The small molecule below binds the protein below.
Small molecule (SMILES): OC[C@H]1O[C@H](O)[C@H](O)[C@@H](O)[C@@H]1O

Binding-site contacts:
Ligand atom O3 contacts residue PHE244 of chain 1.A at 4.5 Å.
Ligand atom C2 contacts residue PHE24 of chain 1.A at 3.8 Å (hydrophobic).
Ligand atom O6 contacts residue PHE24 of chain 1.A at 3.7 Å.
Ligand atom C4 contacts residue ASP225 of chain 1.A at 3.4 Å.
Ligand atom O4 contacts residue GLN242 of chain 1.A at 3.2 Å (h-bond).
Ligand atom C5 contacts residue THR196 of chain 1.A at 4.4 Å.
Ligand atom O4 contacts residue THR196 of chain 1.A at 4.1 Å.
Ligand atom C3 contacts residue GLN242 of chain 1.A at 4.0 Å.
Ligand atom C6 contacts residue ALA197 of chain 1.A at 3.7 Å (hydrophobic).
Ligand atom O4 contacts residue ARG145 of chain 1.A at 2.9 Å (salt-bridge).
Ligand atom C4 contacts residue GLN242 of chain 1.A at 3.9 Å.
Ligand atom O3 contacts residue ARG145 of chain 1.A at 3.5 Å (salt-bridge).
Ligand atom O2 contacts residue PHE24 of chain 1.A at 4.4 Å.
Ligand atom O5 contacts residue HIS170 of chain 1.A at 3.9 Å.
Ligand atom C2 contacts residue THR96 of chain 1.A at 3.6 Å.
Ligand atom O2 contacts residue THR96 of chain 1.A at 2.8 Å (h-bond).
Ligand atom O4 contacts residue ILE224 of chain 1.A at 3.9 Å.
Ligand atom C5 contacts residue ARG145 of chain 1.A at 3.8 Å.
Ligand atom O3 contacts residue GLU110 of chain 1.A at 4.3 Å.
Ligand atom C3 contacts residue ARG145 of chain 1.A at 3.4 Å.
Ligand atom C6 contacts residue THR196 of chain 1.A at 3.7 Å.
Ligand atom C6 contacts residue THR22 of chain 1.A at 3.7 Å.
Ligand atom C6 contacts residue ASP225 of chain 1.A at 3.3 Å.
Ligand atom C1 contacts residue PHE24 of chain 1.A at 3.4 Å (hydrophobic).
Ligand atom O6 contacts residue ASP225 of chain 1.A at 2.6 Å (salt-bridge).
Ligand atom C4 contacts residue ARG145 of chain 1.A at 3.7 Å.
Ligand atom O3 contacts residue GLN242 of chain 1.A at 3.0 Å (h-bond).
Ligand atom C5 contacts residue HIS170 of chain 1.A at 3.8 Å.
Ligand atom O1 contacts residue HIS170 of chain 1.A at 4.0 Å.
Ligand atom O3 contacts residue ASP225 of chain 1.A at 4.5 Å.
Ligand atom C6 contacts residue ARG145 of chain 1.A at 4.2 Å.
Ligand atom C6 contacts residue HIS170 of chain 1.A at 3.9 Å.
Ligand atom O6 contacts residue ALA197 of chain 1.A at 4.0 Å.
Ligand atom O6 contacts residue THR22 of chain 1.A at 2.9 Å (h-bond).
Ligand atom O4 contacts residue ASP225 of chain 1.A at 2.5 Å (salt-bridge).
Ligand atom O5 contacts residue PHE24 of chain 1.A at 3.5 Å.
Ligand atom C5 contacts residue ASP225 of chain 1.A at 4.2 Å.
Ligand atom O3 contacts residue THR96 of chain 1.A at 3.8 Å.

Sequence of chain 1.A:
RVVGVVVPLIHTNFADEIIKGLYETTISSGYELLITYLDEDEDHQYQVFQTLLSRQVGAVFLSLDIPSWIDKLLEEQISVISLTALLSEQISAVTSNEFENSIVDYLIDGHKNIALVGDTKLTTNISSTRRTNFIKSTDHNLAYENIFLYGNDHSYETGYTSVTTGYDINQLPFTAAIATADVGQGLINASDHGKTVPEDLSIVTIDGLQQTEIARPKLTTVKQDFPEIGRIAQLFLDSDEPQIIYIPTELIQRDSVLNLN